Sequence of chain 1.A:
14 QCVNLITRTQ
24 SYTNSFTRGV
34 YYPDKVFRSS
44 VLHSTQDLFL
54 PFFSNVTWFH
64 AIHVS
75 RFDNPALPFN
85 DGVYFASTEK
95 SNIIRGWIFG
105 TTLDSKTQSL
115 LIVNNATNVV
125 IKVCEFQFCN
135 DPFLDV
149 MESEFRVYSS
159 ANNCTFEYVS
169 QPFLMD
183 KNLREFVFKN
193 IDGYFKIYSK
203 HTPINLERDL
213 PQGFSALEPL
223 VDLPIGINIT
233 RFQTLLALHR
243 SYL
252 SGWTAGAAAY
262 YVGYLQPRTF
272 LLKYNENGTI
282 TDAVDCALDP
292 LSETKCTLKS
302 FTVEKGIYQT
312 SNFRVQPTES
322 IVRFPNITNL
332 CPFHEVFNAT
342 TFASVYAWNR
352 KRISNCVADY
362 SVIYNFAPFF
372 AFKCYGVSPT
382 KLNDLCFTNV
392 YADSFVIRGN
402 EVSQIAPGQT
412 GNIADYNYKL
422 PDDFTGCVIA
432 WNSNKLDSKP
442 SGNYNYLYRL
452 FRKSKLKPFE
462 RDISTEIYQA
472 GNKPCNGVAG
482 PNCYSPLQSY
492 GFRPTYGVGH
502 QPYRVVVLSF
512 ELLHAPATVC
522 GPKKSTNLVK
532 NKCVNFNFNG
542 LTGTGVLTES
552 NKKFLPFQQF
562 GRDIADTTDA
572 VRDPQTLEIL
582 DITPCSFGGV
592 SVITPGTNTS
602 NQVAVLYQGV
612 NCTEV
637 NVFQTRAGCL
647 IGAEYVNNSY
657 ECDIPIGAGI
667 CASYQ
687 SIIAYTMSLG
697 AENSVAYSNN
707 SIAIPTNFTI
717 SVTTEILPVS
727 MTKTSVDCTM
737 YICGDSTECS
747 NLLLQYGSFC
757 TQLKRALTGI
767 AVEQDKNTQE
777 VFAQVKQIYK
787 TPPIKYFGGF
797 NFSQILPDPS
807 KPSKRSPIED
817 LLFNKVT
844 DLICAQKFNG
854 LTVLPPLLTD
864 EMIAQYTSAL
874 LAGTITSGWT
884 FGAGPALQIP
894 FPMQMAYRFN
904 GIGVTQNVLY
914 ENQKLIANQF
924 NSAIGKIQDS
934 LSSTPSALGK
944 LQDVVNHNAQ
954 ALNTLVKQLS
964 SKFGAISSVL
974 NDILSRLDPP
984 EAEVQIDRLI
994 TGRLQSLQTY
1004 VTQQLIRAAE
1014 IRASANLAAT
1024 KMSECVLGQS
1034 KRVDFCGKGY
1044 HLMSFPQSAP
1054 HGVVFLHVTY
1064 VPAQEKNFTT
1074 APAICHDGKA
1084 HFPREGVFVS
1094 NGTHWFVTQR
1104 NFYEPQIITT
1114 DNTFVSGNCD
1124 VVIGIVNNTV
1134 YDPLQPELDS

Sequence of chain 1.B:
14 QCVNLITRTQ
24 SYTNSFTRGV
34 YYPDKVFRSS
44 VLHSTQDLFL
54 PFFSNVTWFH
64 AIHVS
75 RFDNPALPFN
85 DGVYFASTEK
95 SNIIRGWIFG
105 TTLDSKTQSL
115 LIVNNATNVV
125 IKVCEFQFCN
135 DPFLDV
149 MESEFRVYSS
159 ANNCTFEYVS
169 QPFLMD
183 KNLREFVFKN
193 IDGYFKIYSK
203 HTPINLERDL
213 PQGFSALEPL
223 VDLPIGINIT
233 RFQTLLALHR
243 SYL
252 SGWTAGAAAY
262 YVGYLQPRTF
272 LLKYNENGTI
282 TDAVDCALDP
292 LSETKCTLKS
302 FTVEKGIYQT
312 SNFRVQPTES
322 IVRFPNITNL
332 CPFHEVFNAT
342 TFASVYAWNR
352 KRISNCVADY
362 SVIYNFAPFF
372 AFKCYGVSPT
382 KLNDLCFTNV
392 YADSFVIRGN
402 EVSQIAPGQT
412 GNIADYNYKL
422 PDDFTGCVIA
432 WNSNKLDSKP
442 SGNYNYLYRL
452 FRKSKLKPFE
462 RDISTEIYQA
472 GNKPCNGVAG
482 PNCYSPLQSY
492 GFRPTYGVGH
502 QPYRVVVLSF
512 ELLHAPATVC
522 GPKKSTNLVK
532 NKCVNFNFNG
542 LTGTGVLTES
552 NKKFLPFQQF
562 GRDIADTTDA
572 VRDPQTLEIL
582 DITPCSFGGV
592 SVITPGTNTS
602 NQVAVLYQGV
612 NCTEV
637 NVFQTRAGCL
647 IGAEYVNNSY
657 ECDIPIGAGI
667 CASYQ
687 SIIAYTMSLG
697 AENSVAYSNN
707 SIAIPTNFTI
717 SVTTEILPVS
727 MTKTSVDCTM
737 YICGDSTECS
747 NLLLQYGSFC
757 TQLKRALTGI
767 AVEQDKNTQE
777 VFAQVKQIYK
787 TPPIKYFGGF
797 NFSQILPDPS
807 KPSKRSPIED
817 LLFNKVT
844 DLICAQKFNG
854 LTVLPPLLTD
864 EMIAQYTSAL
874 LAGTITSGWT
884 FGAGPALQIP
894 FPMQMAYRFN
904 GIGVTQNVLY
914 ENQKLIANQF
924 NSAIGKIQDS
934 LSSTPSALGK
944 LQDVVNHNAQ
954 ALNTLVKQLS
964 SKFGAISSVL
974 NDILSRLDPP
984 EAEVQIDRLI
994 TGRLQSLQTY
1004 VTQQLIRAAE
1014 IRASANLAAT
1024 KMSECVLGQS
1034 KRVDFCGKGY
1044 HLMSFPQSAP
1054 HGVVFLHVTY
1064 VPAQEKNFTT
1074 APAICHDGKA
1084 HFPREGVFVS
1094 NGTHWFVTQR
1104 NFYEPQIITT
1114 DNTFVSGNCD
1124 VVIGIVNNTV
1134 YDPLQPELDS

Binding-site contacts:
Ligand atom C5 contacts residue ASN1070 of chain 1.A at 3.6 Å.
Ligand atom C8 contacts residue LYS1069 of chain 1.A at 4.4 Å.
Ligand atom C6 contacts residue ALA702 of chain 1.A at 4.3 Å (hydrophobic).
Ligand atom O6 contacts residue ASN1070 of chain 1.A at 4.4 Å.
Ligand atom O5 contacts residue ASN1070 of chain 1.A at 2.3 Å (h-bond).
Ligand atom C3 contacts residue ASN1070 of chain 1.A at 3.8 Å.
Ligand atom C8 contacts residue ASN1070 of chain 1.A at 4.5 Å.
Ligand atom C7 contacts residue ASN1070 of chain 1.A at 3.8 Å.
Ligand atom C1 contacts residue ASN1070 of chain 1.A at 1.4 Å.
Ligand atom C1 contacts residue GLN891 of chain 1.B at 4.0 Å.
Ligand atom C8 contacts residue GLU1068 of chain 1.A at 3.3 Å.
Ligand atom N2 contacts residue ASN1070 of chain 1.A at 2.9 Å (h-bond).
Ligand atom C2 contacts residue ASN1070 of chain 1.A at 2.5 Å.
Ligand atom C4 contacts residue ASN1070 of chain 1.A at 4.2 Å.
Ligand atom C4 contacts residue ALA702 of chain 1.A at 4.2 Å (hydrophobic).
Ligand atom O4 contacts residue ALA702 of chain 1.A at 3.8 Å.
Ligand atom C7 contacts residue ALA702 of chain 1.A at 4.0 Å (hydrophobic).
Ligand atom O7 contacts residue ALA702 of chain 1.A at 3.6 Å.
Ligand atom C5 contacts residue ALA702 of chain 1.A at 3.7 Å (hydrophobic).
Ligand atom C8 contacts residue ALA702 of chain 1.A at 4.4 Å (hydrophobic).
Ligand atom O7 contacts residue ASN1070 of chain 1.A at 4.2 Å.

A protein and the small-molecule ligand that binds it are described below.
Small molecule (SMILES): CC(=O)N[C@H]1[C@H](O[C@H]2[C@H](O)[C@@H](NC(C)=O)CO[C@@H]2CO)O[C@H](CO)[C@@H](O)[C@@H]1O